Binding-site contacts:
Ligand atom O7 contacts residue ASN154 of chain 28.C at 3.2 Å (h-bond).
Ligand atom C6 contacts residue HIS104 of chain 28.A at 4.0 Å.
Ligand atom C3 contacts residue GLU155 of chain 28.C at 3.7 Å.
Ligand atom C1 contacts residue HIS104 of chain 28.A at 3.4 Å.
Ligand atom C5 contacts residue ASN154 of chain 28.C at 3.6 Å.
Ligand atom O5 contacts residue HIS104 of chain 28.A at 3.1 Å (h-bond).
Ligand atom O5 contacts residue ASN154 of chain 28.C at 2.3 Å (h-bond).
Ligand atom C2 contacts residue GLU155 of chain 28.C at 3.7 Å.
Ligand atom C8 contacts residue ASN154 of chain 28.C at 3.6 Å.
Ligand atom N2 contacts residue GLU155 of chain 28.C at 3.0 Å (salt-bridge).
Ligand atom C1 contacts residue ASN154 of chain 28.C at 1.4 Å.
Ligand atom C5 contacts residue HIS104 of chain 28.A at 3.6 Å.
Ligand atom O3 contacts residue GLU155 of chain 28.C at 4.3 Å.
Ligand atom C2 contacts residue ASN154 of chain 28.C at 2.4 Å.
Ligand atom C1 contacts residue GLU155 of chain 28.C at 3.9 Å.
Ligand atom C4 contacts residue ASN154 of chain 28.C at 4.2 Å.
Ligand atom C8 contacts residue GLU155 of chain 28.C at 3.8 Å.
Ligand atom N2 contacts residue ASN154 of chain 28.C at 2.9 Å (h-bond).
Ligand atom C7 contacts residue GLU155 of chain 28.C at 3.9 Å.
Ligand atom C7 contacts residue ASN154 of chain 28.C at 3.3 Å.
Ligand atom C3 contacts residue ASN154 of chain 28.C at 3.7 Å.

The protein below binds the small molecule below.
Small molecule (SMILES): CC(=O)N[C@@H]1[C@@H](O)[C@H](O)[C@@H](CO)O[C@H]1O

Sequence of chain 28.C:
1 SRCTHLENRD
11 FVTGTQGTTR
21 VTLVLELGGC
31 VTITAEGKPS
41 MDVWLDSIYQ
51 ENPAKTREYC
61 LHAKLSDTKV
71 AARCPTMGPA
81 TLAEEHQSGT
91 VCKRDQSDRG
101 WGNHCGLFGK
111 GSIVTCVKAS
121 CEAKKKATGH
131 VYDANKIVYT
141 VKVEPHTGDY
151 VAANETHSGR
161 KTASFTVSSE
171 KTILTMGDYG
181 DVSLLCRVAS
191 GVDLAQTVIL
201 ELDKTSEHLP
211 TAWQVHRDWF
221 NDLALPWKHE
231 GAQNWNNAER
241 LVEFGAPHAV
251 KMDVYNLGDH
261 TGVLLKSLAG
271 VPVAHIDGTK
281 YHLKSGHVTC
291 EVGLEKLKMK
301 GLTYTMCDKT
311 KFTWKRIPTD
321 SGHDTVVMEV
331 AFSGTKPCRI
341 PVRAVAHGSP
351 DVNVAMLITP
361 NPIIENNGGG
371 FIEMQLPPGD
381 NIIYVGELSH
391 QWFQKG

Sequence of chain 28.A:
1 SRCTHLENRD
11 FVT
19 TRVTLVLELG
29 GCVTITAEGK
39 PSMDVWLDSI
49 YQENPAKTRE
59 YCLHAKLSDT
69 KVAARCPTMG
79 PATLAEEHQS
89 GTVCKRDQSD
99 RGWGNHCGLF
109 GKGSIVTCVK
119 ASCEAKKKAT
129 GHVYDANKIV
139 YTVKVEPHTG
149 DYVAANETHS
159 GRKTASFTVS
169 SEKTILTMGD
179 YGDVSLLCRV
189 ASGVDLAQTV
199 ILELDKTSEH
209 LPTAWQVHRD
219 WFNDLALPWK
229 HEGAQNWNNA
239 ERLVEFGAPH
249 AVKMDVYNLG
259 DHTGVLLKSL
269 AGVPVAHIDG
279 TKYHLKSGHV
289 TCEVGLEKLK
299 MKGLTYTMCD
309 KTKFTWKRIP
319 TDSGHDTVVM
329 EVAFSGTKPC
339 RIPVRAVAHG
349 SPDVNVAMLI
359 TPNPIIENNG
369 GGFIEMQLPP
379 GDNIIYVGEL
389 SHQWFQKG